Sequence of chain 28.F:
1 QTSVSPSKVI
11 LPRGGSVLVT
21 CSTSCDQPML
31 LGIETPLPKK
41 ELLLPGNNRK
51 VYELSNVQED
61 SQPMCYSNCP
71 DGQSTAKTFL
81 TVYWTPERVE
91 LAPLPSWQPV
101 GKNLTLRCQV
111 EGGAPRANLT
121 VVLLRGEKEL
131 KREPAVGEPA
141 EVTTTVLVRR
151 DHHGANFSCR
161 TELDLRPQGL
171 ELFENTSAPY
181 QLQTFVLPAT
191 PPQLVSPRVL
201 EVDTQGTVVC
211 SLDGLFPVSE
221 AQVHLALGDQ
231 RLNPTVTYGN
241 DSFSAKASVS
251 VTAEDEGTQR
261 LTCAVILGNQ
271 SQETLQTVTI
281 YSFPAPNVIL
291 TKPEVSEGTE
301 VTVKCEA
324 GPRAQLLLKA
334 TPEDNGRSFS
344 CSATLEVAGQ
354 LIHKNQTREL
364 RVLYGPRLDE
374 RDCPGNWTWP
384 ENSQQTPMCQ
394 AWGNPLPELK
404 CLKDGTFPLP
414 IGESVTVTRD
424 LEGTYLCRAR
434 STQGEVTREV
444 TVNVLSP

Binding-site contacts:
Ligand atom C6 contacts residue ASN269 of chain 28.F at 4.3 Å.
Ligand atom C3 contacts residue ASN269 of chain 28.F at 3.1 Å.
Ligand atom O5 contacts residue ASN269 of chain 28.F at 2.4 Å (h-bond).
Ligand atom C5 contacts residue ASN269 of chain 28.F at 3.0 Å.
Ligand atom C4 contacts residue TRP97 of chain 28.F at 4.1 Å (hydrophobic).
Ligand atom O7 contacts residue ASN269 of chain 28.F at 3.4 Å (h-bond).
Ligand atom C1 contacts residue ASN269 of chain 28.F at 1.4 Å.
Ligand atom C1 contacts residue TRP97 of chain 28.F at 4.2 Å (hydrophobic).
Ligand atom C7 contacts residue ASN269 of chain 28.F at 3.5 Å.
Ligand atom C2 contacts residue ASN269 of chain 28.F at 2.5 Å.
Ligand atom O4 contacts residue TRP97 of chain 28.F at 3.8 Å.
Ligand atom N2 contacts residue ASN269 of chain 28.F at 2.8 Å (h-bond).
Ligand atom C3 contacts residue TRP97 of chain 28.F at 2.7 Å (hydrophobic).
Ligand atom O7 contacts residue TRP97 of chain 28.F at 3.8 Å.
Ligand atom C7 contacts residue TRP97 of chain 28.F at 3.3 Å (hydrophobic).
Ligand atom C8 contacts residue PRO99 of chain 28.F at 3.9 Å (hydrophobic).
Ligand atom C8 contacts residue TRP97 of chain 28.F at 4.0 Å (hydrophobic).
Ligand atom C2 contacts residue TRP97 of chain 28.F at 3.1 Å (hydrophobic).
Ligand atom O3 contacts residue TRP97 of chain 28.F at 2.5 Å (h-bond).
Ligand atom N2 contacts residue TRP97 of chain 28.F at 2.4 Å (h-bond).
Ligand atom O3 contacts residue PRO95 of chain 28.F at 4.4 Å.
Ligand atom C4 contacts residue ASN269 of chain 28.F at 3.7 Å.
Ligand atom O3 contacts residue ASN269 of chain 28.F at 4.4 Å.

A protein and the small-molecule ligand that binds it are described below.
Small molecule (SMILES): CC(=O)N[C@@H]1[C@@H](O)[C@H](O)[C@@H](CO)O[C@H]1O